Sequence of chain 1.A:
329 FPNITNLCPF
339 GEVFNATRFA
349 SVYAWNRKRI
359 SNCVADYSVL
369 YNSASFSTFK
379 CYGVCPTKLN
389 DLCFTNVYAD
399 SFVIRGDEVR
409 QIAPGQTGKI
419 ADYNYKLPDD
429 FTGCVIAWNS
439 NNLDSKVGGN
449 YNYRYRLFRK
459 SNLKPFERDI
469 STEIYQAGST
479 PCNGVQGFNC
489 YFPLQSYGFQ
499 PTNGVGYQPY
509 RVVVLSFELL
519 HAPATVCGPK

Binding-site contacts:
Ligand atom C7 contacts residue ASN331 of chain 1.A at 4.0 Å.
Ligand atom C2 contacts residue ASN331 of chain 1.A at 2.5 Å.
Ligand atom C6 contacts residue ASN331 of chain 1.A at 4.5 Å.
Ligand atom O7 contacts residue ASN331 of chain 1.A at 4.4 Å.
Ligand atom O5 contacts residue ASN331 of chain 1.A at 2.4 Å (h-bond).
Ligand atom C8 contacts residue PRO330 of chain 1.A at 3.7 Å (hydrophobic).
Ligand atom C7 contacts residue PRO330 of chain 1.A at 4.0 Å (hydrophobic).
Ligand atom C3 contacts residue ASN331 of chain 1.A at 3.9 Å.
Ligand atom N2 contacts residue ASN331 of chain 1.A at 3.0 Å (h-bond).
Ligand atom C4 contacts residue ASN331 of chain 1.A at 4.3 Å.
Ligand atom C5 contacts residue ASN331 of chain 1.A at 3.7 Å.
Ligand atom C1 contacts residue ASN331 of chain 1.A at 1.5 Å.
Ligand atom O7 contacts residue PRO330 of chain 1.A at 3.8 Å.

A small-molecule ligand and the protein it binds are described below.
Small molecule (SMILES): CC(=O)N[C@@H]1[C@@H](O)[C@H](O)[C@@H](CO)O[C@H]1O